Binding-site contacts:
Ligand atom N6 contacts residue SER241 of chain 1.C at 3.2 Å (h-bond).
Ligand atom C15 contacts residue LEU181 of chain 1.B at 4.3 Å (hydrophobic).
Ligand atom C9 contacts residue LEU237 of chain 1.C at 4.2 Å (hydrophobic).
Ligand atom C18 contacts residue PHE178 of chain 1.B at 4.0 Å (hydrophobic).
Ligand atom N5 contacts residue TRP174 of chain 1.B at 4.3 Å.
Ligand atom C7 contacts residue TRP174 of chain 1.B at 3.5 Å (hydrophobic).
Ligand atom C14 contacts residue TRP174 of chain 1.B at 3.6 Å (hydrophobic).
Ligand atom N5 contacts residue LEU237 of chain 1.C at 3.0 Å (h-bond).
Ligand atom C20 contacts residue LEU237 of chain 1.C at 4.0 Å (hydrophobic).
Ligand atom N5 contacts residue SER241 of chain 1.C at 3.8 Å.
Ligand atom C9 contacts residue PHE178 of chain 1.B at 4.0 Å (hydrophobic).
Ligand atom C22 contacts residue SER241 of chain 1.C at 3.6 Å.
Ligand atom O3 contacts residue PRO246 of chain 1.B at 3.7 Å.
Ligand atom C15 contacts residue PHE178 of chain 1.B at 4.3 Å (hydrophobic).
Ligand atom C17 contacts residue LEU181 of chain 1.B at 4.0 Å (hydrophobic).
Ligand atom F1 contacts residue PHE42 of chain 1.A at 4.2 Å.
Ligand atom C11 contacts residue PHE243 of chain 1.B at 4.0 Å (hydrophobic).
Ligand atom C19 contacts residue PHE178 of chain 1.B at 4.1 Å (hydrophobic).
Ligand atom C15 contacts residue PHE243 of chain 1.B at 4.1 Å (hydrophobic).
Ligand atom N6 contacts residue LEU237 of chain 1.C at 3.9 Å.
Ligand atom C8 contacts residue TRP174 of chain 1.B at 3.9 Å (hydrophobic).
Ligand atom C15 contacts residue LEU237 of chain 1.C at 3.6 Å (hydrophobic).
Ligand atom O2 contacts residue LEU237 of chain 1.C at 4.0 Å.
Ligand atom C10 contacts residue LEU237 of chain 1.C at 3.6 Å (hydrophobic).
Ligand atom C16 contacts residue PHE178 of chain 1.B at 4.2 Å (hydrophobic).
Ligand atom C13 contacts residue TRP174 of chain 1.B at 3.7 Å (hydrophobic).
Ligand atom C12 contacts residue LEU237 of chain 1.C at 4.1 Å (hydrophobic).
Ligand atom C20 contacts residue TRP174 of chain 1.B at 4.0 Å (hydrophobic).
Ligand atom C12 contacts residue TRP174 of chain 1.B at 4.3 Å (hydrophobic).
Ligand atom C17 contacts residue LEU237 of chain 1.C at 3.5 Å (hydrophobic).
Ligand atom C12 contacts residue PHE243 of chain 1.B at 4.2 Å (hydrophobic).
Ligand atom N4 contacts residue PHE243 of chain 1.B at 4.0 Å.
Ligand atom C10 contacts residue TRP174 of chain 1.B at 3.8 Å (hydrophobic).
Ligand atom O3 contacts residue TRP174 of chain 1.B at 3.0 Å.
Ligand atom C7 contacts residue PHE178 of chain 1.B at 3.9 Å (hydrophobic).
Ligand atom N6 contacts residue PRO246 of chain 1.B at 4.2 Å.
Ligand atom C19 contacts residue LEU237 of chain 1.C at 3.9 Å (hydrophobic).
Ligand atom O2 contacts residue ILE238 of chain 1.C at 3.8 Å.
Ligand atom C17 contacts residue PHE178 of chain 1.B at 4.2 Å (hydrophobic).
Ligand atom N6 contacts residue PHE243 of chain 1.B at 3.2 Å (h-bond).

Sequence of chain 1.B:
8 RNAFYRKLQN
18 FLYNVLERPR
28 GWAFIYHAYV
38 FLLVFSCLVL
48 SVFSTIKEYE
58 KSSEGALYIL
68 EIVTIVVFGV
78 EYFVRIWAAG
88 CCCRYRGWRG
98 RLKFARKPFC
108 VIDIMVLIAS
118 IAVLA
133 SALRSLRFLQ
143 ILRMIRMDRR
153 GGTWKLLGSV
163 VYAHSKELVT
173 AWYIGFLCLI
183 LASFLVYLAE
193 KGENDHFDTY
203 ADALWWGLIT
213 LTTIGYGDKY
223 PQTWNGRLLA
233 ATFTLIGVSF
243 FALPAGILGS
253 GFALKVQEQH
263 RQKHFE

The small molecule below binds the protein below.
Small molecule (SMILES): CCOC(=O)Nc1ccc(NCc2ccc(F)cc2)cc1N

Sequence of chain 1.A:
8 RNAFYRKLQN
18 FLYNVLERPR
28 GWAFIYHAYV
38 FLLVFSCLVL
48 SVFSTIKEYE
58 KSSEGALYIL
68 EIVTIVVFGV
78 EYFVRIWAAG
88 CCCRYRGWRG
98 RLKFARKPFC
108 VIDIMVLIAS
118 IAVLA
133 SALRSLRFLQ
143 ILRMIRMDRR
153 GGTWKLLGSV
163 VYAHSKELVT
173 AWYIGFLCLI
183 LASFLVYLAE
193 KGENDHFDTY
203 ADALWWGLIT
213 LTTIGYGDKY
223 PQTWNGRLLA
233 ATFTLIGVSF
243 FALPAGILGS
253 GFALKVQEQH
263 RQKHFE

Sequence of chain 1.C:
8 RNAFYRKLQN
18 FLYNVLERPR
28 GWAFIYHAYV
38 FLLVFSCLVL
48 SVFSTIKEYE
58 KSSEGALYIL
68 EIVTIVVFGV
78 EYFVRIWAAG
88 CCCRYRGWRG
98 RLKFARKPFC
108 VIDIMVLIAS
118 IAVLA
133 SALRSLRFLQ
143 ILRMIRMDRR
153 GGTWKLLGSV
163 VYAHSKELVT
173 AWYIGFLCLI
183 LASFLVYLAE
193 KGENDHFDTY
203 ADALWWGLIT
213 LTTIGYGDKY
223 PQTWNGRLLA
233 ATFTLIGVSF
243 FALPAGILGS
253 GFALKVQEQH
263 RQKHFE